Sequence of chain 1.A:
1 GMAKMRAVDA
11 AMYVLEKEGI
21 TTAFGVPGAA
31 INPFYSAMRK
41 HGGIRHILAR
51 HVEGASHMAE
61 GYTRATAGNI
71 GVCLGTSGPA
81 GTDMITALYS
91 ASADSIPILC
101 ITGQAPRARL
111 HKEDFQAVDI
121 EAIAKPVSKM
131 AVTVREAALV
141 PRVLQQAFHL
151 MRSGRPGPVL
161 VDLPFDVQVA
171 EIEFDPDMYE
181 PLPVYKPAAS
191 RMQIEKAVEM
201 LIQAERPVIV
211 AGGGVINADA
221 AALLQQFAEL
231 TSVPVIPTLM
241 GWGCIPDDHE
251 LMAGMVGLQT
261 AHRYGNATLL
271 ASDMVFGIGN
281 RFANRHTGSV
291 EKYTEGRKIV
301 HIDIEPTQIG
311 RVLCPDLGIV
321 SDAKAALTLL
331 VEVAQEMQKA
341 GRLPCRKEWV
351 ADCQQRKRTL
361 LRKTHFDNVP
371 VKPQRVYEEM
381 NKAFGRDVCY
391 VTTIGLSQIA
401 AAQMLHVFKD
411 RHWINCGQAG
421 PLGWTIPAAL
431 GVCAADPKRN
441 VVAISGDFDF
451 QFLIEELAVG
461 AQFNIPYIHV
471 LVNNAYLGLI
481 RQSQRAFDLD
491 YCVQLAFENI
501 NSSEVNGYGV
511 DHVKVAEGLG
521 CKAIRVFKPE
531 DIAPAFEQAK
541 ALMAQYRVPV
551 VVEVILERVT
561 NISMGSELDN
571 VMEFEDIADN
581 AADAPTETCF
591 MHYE

Sequence of chain 2.A:
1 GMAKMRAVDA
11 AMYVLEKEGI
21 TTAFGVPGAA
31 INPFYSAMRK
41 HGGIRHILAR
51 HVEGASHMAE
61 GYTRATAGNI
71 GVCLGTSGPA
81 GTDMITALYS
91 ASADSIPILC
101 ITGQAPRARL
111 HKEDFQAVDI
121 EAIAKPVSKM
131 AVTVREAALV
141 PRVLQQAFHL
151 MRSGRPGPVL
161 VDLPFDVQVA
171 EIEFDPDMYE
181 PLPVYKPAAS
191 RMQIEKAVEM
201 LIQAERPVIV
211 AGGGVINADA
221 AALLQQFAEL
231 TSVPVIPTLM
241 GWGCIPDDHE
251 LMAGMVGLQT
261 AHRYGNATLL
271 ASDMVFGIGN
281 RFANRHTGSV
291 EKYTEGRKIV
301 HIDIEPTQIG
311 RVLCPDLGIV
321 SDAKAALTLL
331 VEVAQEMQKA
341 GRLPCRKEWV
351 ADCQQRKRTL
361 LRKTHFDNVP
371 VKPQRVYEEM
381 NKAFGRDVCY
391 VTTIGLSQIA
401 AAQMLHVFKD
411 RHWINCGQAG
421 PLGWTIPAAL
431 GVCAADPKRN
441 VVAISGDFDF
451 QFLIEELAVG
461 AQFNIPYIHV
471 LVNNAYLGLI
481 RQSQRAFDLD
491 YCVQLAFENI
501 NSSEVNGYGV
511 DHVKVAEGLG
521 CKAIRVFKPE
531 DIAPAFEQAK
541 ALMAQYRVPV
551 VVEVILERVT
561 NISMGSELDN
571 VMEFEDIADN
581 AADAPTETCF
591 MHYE

Binding-site contacts:
Ligand atom CM2 contacts residue GLN494 of chain 2.A at 3.3 Å.
Ligand atom C4 contacts residue PHE463 of chain 1.A at 4.4 Å (hydrophobic).
Ligand atom CM2 contacts residue VAL493 of chain 2.A at 3.6 Å (hydrophobic).
Ligand atom O2 contacts residue PHE463 of chain 1.A at 4.1 Å.
Ligand atom O1 contacts residue CYS492 of chain 2.A at 2.9 Å.
Ligand atom C2 contacts residue CYS492 of chain 2.A at 4.4 Å (hydrophobic).
Ligand atom O1 contacts residue LEU48 of chain 1.A at 4.1 Å.
Ligand atom C5 contacts residue HIS46 of chain 1.A at 4.0 Å.
Ligand atom C1 contacts residue PHE463 of chain 1.A at 4.2 Å (hydrophobic).
Ligand atom O1 contacts residue PHE463 of chain 1.A at 4.4 Å.
Ligand atom C1 contacts residue CYS492 of chain 2.A at 3.7 Å (hydrophobic).
Ligand atom CM5 contacts residue HIS46 of chain 1.A at 4.1 Å.
Ligand atom O1 contacts residue HIS46 of chain 1.A at 3.8 Å.
Ligand atom O2 contacts residue GLN494 of chain 2.A at 3.7 Å.
Ligand atom C6 contacts residue CYS492 of chain 2.A at 3.6 Å (hydrophobic).
Ligand atom C3 contacts residue PHE463 of chain 1.A at 4.2 Å (hydrophobic).
Ligand atom CM2 contacts residue GLN462 of chain 1.A at 4.5 Å.
Ligand atom O2 contacts residue CYS492 of chain 2.A at 4.4 Å.
Ligand atom CM2 contacts residue CYS492 of chain 2.A at 3.6 Å (hydrophobic).
Ligand atom C2 contacts residue PHE463 of chain 1.A at 4.0 Å (hydrophobic).
Ligand atom C1 contacts residue HIS46 of chain 1.A at 4.2 Å.
Ligand atom C6 contacts residue HIS46 of chain 1.A at 3.5 Å.
Ligand atom O2 contacts residue GLN462 of chain 1.A at 3.8 Å.

The protein below binds the small molecule below.
Small molecule (SMILES): COC1=C(OC)C(=O)C(C)=CC1=O